Binding-site contacts:
Ligand atom C5 contacts residue ASN361 of chain 1.A at 3.7 Å.
Ligand atom C4 contacts residue GLU365 of chain 1.A at 4.5 Å.
Ligand atom C6 contacts residue GLU365 of chain 1.A at 4.2 Å.
Ligand atom C4 contacts residue ASN361 of chain 1.A at 4.3 Å.
Ligand atom C7 contacts residue ASN361 of chain 1.A at 3.3 Å.
Ligand atom C8 contacts residue ASN361 of chain 1.A at 4.4 Å.
Ligand atom C3 contacts residue ASN361 of chain 1.A at 3.8 Å.
Ligand atom N2 contacts residue ASN361 of chain 1.A at 2.8 Å (h-bond).
Ligand atom O5 contacts residue TYR345 of chain 1.A at 4.2 Å.
Ligand atom C1 contacts residue TYR345 of chain 1.A at 4.1 Å (hydrophobic).
Ligand atom C6 contacts residue TYR364 of chain 1.A at 4.2 Å (hydrophobic).
Ligand atom C2 contacts residue ASN361 of chain 1.A at 2.4 Å.
Ligand atom O5 contacts residue ASN361 of chain 1.A at 2.4 Å (h-bond).
Ligand atom O6 contacts residue TYR364 of chain 1.A at 3.9 Å.
Ligand atom C1 contacts residue ASN361 of chain 1.A at 1.5 Å.
Ligand atom O7 contacts residue ASN361 of chain 1.A at 3.5 Å (h-bond).

A protein and the small-molecule ligand that binds it are described below.
Small molecule (SMILES): CC(=O)N[C@@H]1[C@@H](O)[C@H](O)[C@@H](CO)O[C@H]1O

Sequence of chain 1.A:
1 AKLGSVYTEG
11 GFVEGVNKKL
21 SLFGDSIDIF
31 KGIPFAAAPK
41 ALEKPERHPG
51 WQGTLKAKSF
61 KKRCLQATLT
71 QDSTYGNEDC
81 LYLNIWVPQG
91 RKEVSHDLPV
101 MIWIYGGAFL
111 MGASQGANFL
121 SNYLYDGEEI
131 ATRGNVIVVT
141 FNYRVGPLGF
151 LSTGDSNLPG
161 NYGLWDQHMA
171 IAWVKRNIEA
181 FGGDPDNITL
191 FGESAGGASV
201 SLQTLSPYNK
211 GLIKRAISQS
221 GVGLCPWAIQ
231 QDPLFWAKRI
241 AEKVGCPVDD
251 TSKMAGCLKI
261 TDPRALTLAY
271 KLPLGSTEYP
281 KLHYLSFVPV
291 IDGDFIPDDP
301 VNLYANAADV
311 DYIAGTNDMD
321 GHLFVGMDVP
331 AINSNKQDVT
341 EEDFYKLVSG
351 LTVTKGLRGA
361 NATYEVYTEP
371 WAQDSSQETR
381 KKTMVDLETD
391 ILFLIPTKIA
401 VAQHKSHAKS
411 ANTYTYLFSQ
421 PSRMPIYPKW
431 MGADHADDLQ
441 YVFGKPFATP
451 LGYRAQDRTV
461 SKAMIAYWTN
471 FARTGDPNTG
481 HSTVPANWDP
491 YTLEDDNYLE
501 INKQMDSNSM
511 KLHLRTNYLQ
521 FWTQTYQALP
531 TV